Binding-site contacts:
Ligand atom O6 contacts residue ALA714 of chain 1.C at 4.4 Å.
Ligand atom O5 contacts residue ALA714 of chain 1.C at 4.4 Å.
Ligand atom C6 contacts residue ALA894 of chain 1.D at 4.3 Å (hydrophobic).
Ligand atom C2 contacts residue ASN1075 of chain 1.C at 2.5 Å.
Ligand atom C1 contacts residue ASN1075 of chain 1.C at 1.5 Å.
Ligand atom N2 contacts residue ASN1075 of chain 1.C at 3.0 Å (h-bond).
Ligand atom O5 contacts residue GLN896 of chain 1.D at 4.0 Å.
Ligand atom C2 contacts residue GLN896 of chain 1.D at 4.2 Å.
Ligand atom C3 contacts residue ASN1075 of chain 1.C at 3.8 Å.
Ligand atom C5 contacts residue ASN1075 of chain 1.C at 3.6 Å.
Ligand atom O6 contacts residue ALA894 of chain 1.D at 3.5 Å (h-bond).
Ligand atom C4 contacts residue ASN1075 of chain 1.C at 4.2 Å.
Ligand atom C1 contacts residue GLN896 of chain 1.D at 4.1 Å.
Ligand atom C6 contacts residue GLU1073 of chain 1.C at 3.7 Å.
Ligand atom C7 contacts residue ASN1075 of chain 1.C at 4.2 Å.
Ligand atom O5 contacts residue ASN1075 of chain 1.C at 2.3 Å (h-bond).

Sequence of chain 1.C:
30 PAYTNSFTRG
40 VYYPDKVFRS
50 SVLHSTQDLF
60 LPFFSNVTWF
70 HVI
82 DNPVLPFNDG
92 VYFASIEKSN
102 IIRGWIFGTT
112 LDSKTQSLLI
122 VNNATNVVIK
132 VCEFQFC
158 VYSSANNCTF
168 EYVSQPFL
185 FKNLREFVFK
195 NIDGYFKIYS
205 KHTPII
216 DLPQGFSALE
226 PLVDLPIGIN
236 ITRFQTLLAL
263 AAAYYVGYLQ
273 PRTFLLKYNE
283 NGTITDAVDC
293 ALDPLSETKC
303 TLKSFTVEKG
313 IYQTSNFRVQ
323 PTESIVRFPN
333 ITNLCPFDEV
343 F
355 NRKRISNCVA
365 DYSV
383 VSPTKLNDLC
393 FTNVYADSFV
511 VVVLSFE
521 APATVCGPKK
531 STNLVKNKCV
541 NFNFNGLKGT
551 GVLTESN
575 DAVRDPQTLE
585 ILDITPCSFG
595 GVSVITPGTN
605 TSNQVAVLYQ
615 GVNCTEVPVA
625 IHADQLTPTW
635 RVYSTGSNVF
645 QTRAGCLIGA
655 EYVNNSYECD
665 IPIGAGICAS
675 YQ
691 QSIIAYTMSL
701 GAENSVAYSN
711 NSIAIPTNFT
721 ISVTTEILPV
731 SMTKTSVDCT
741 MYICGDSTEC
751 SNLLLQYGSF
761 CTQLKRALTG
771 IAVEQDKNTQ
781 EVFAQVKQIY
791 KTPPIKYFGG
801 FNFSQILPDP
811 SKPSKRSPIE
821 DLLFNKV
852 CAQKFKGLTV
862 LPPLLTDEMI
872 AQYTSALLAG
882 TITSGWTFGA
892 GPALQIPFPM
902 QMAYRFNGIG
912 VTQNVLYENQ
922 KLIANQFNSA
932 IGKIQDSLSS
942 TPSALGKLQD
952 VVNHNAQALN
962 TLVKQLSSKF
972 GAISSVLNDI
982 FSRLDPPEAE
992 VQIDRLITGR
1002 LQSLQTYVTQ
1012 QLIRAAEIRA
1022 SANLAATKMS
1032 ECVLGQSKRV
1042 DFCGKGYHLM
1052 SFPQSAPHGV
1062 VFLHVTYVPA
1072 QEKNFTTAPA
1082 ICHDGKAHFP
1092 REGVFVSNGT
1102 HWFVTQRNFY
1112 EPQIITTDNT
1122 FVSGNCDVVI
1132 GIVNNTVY

The protein below binds the small molecule below.
Small molecule (SMILES): CC(=O)N[C@@H]1[C@@H](O)[C@H](O)[C@@H](CO)O[C@H]1O

Sequence of chain 1.D:
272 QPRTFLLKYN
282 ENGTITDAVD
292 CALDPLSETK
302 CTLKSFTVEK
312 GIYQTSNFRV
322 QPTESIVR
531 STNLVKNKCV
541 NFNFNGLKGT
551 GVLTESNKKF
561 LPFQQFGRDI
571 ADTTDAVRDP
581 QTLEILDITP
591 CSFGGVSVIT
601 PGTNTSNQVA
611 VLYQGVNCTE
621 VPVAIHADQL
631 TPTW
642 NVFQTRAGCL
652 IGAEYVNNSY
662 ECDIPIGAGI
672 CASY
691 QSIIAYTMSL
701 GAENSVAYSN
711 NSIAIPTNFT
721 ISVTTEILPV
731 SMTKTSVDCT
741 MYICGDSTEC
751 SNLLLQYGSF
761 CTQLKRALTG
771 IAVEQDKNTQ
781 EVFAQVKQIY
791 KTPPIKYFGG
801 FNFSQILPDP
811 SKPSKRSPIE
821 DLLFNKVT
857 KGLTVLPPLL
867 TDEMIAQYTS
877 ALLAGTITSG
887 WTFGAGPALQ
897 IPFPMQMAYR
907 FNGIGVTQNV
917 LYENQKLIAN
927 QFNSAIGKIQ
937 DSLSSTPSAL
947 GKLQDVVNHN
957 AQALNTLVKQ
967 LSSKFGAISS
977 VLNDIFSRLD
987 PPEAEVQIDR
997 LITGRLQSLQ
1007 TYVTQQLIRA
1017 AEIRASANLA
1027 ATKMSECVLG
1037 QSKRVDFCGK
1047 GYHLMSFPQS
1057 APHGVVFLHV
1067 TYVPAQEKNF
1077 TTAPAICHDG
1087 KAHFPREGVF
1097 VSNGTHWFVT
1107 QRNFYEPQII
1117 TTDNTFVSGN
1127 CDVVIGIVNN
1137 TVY